A small-molecule ligand and the protein it binds are described below.
Small molecule (SMILES): CC(=O)N[C@H]1[C@H](O[C@H]2[C@H](O)[C@@H](NC(C)=O)CO[C@@H]2CO[C@@H]2O[C@@H](C)[C@@H](O)[C@@H](O)[C@@H]2O)O[C@H](CO)[C@@H](O[C@@H]2O[C@H](CO)[C@@H](O)[C@H](O)[C@@H]2O)[C@@H]1O

Binding-site contacts:
Ligand atom C4 contacts residue ASN198 of chain 1.A at 4.2 Å.
Ligand atom C6 contacts residue THR200 of chain 1.A at 4.1 Å.
Ligand atom C6 contacts residue ASN198 of chain 1.A at 3.6 Å.
Ligand atom C3 contacts residue ASN198 of chain 1.A at 3.8 Å.
Ligand atom C7 contacts residue ASN198 of chain 1.A at 3.4 Å.
Ligand atom C5 contacts residue ASN198 of chain 1.A at 3.7 Å.
Ligand atom C1 contacts residue THR200 of chain 1.A at 4.1 Å.
Ligand atom C6 contacts residue SER208 of chain 1.A at 3.7 Å.
Ligand atom C5 contacts residue ASN198 of chain 1.A at 4.2 Å.
Ligand atom O5 contacts residue ASN198 of chain 1.A at 4.3 Å.
Ligand atom N2 contacts residue ASN198 of chain 1.A at 2.9 Å (h-bond).
Ligand atom O5 contacts residue ASN198 of chain 1.A at 2.4 Å (h-bond).
Ligand atom O5 contacts residue THR200 of chain 1.A at 4.4 Å.
Ligand atom O4 contacts residue SER208 of chain 1.A at 4.5 Å.
Ligand atom C1 contacts residue ASN198 of chain 1.A at 1.4 Å.
Ligand atom C2 contacts residue ASN198 of chain 1.A at 2.5 Å.
Ligand atom O7 contacts residue ASN198 of chain 1.A at 3.6 Å.

Sequence of chain 1.A:
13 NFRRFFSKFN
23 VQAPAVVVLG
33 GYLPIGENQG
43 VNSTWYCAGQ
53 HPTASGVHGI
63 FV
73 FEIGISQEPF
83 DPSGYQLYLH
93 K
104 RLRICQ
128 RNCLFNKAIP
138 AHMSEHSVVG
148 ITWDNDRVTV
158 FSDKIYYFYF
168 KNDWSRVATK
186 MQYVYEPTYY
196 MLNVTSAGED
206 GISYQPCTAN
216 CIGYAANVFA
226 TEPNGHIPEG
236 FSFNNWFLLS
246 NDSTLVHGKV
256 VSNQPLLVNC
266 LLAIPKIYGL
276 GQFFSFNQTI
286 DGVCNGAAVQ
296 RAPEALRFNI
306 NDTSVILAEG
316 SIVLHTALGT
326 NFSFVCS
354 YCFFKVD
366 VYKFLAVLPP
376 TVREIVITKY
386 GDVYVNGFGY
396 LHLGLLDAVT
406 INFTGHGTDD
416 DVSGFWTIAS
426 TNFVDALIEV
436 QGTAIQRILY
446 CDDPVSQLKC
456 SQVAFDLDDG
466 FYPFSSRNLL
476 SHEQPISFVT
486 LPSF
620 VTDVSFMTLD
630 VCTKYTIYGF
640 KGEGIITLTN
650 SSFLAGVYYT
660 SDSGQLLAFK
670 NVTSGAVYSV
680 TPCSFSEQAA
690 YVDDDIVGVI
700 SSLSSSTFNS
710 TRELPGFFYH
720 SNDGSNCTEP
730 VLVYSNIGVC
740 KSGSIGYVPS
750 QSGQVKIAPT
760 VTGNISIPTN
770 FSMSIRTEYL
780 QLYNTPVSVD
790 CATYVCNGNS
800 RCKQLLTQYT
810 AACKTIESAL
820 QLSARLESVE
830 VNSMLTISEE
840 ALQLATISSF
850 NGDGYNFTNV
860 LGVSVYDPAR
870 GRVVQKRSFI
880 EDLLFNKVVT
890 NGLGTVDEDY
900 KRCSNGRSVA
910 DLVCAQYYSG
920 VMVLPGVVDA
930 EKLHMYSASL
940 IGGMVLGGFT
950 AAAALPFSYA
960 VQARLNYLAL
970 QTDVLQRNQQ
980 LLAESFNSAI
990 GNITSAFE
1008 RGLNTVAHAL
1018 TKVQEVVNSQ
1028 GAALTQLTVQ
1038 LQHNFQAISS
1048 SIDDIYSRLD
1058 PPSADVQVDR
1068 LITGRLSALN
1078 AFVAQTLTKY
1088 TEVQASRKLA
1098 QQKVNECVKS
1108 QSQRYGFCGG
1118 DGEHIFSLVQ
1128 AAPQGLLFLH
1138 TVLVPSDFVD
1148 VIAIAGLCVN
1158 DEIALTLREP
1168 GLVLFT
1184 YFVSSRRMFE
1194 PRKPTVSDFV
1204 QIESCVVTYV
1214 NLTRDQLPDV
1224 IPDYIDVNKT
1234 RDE